Sequence of chain 1.A:
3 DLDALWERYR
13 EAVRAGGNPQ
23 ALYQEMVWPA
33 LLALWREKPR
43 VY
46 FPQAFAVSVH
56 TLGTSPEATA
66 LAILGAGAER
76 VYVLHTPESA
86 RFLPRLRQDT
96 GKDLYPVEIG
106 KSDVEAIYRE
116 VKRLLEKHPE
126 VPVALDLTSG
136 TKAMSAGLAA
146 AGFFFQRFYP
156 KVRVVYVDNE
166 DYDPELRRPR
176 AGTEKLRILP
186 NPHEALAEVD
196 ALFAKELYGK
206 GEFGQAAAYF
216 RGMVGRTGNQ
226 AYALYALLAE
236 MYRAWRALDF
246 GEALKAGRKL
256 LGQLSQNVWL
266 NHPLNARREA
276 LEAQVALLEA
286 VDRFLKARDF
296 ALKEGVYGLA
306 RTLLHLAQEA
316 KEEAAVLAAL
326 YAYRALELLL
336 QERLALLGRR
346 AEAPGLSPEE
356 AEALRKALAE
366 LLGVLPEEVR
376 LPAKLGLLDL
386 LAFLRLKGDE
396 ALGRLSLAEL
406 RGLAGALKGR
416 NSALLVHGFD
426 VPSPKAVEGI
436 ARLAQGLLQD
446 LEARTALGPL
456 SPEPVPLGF

This protein binds this small molecule.
Small molecule (SMILES): Nc1ncnc2c1ncn2[C@@H]1O[C@H](CO)[C@@H](O[P](=O)(O)OC[C@H]2O[C@@H](n3cnc4c(N)ncnc43)[C@@H]3O[P](=O)(O)O[C@@H]32)[C@H]1O

Sequence of chain 1.B:
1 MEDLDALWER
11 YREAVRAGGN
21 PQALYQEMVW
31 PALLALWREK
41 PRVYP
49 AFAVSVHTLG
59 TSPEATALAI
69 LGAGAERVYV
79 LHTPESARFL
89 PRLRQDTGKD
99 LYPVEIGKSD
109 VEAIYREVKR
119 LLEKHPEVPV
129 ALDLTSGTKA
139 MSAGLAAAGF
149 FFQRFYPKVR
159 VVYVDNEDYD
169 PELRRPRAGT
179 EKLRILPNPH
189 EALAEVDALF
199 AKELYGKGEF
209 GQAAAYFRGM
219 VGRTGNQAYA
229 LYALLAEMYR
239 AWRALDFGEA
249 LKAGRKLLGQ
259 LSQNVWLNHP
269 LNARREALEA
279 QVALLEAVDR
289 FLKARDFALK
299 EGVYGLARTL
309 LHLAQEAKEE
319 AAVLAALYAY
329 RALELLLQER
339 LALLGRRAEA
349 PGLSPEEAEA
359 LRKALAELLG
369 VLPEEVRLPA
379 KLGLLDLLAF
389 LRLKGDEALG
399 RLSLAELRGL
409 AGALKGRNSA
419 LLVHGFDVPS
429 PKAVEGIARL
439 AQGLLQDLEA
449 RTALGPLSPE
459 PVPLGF

Binding-site contacts:
Ligand atom N3 contacts residue GLY58 of chain 1.A at 3.4 Å.
Ligand atom OP2 contacts residue THR136 of chain 1.A at 3.3 Å.
Ligand atom O4' contacts residue THR133 of chain 1.B at 3.2 Å.
Ligand atom N6 contacts residue LYS106 of chain 1.A at 3.4 Å.
Ligand atom OP2 contacts residue TYR161 of chain 1.B at 2.6 Å (h-bond).
Ligand atom C8 contacts residue TYR167 of chain 1.B at 3.4 Å (hydrophobic).
Ligand atom N7 contacts residue GLU179 of chain 1.B at 3.4 Å.
Ligand atom PC contacts residue SER60 of chain 1.A at 3.6 Å.
Ligand atom N1 contacts residue ARG173 of chain 1.B at 2.8 Å (salt-bridge).
Ligand atom N6 contacts residue GLU83 of chain 1.A at 2.7 Å (salt-bridge).
Ligand atom O1C contacts residue SER60 of chain 1.A at 2.8 Å (h-bond).
Ligand atom N6 contacts residue GLU179 of chain 1.B at 3.4 Å (salt-bridge).
Ligand atom C5 contacts residue PRO174 of chain 1.B at 3.5 Å (hydrophobic).
Ligand atom O4' contacts residue THR136 of chain 1.A at 3.3 Å.
Ligand atom OP2 contacts residue LYS137 of chain 1.A at 2.8 Å (salt-bridge).
Ligand atom C3' contacts residue ARG172 of chain 1.B at 3.3 Å.
Ligand atom O3' contacts residue ARG172 of chain 1.B at 2.9 Å (salt-bridge).
Ligand atom O4' contacts residue ALA63 of chain 1.B at 3.3 Å.
Ligand atom C4 contacts residue PRO174 of chain 1.B at 3.6 Å (hydrophobic).
Ligand atom N6 contacts residue TYR25 of chain 1.B at 3.0 Å (h-bond).
Ligand atom C2 contacts residue ARG173 of chain 1.B at 3.3 Å.
Ligand atom O1C contacts residue A1 of chain 1.D at 3.4 Å.
Ligand atom C4 contacts residue THR136 of chain 1.A at 3.4 Å.
Ligand atom PC contacts residue THR59 of chain 1.A at 3.6 Å.
Ligand atom O2C contacts residue SER60 of chain 1.A at 3.2 Å (h-bond).
Ligand atom N9 contacts residue ALA63 of chain 1.B at 3.6 Å.
Ligand atom O1C contacts residue GLY135 of chain 1.A at 3.1 Å (h-bond).
Ligand atom O2' contacts residue ASN164 of chain 1.B at 2.9 Å (h-bond).
Ligand atom C4' contacts residue THR133 of chain 1.B at 3.5 Å.
Ligand atom O2C contacts residue THR59 of chain 1.A at 2.9 Å (h-bond).
Ligand atom N9 contacts residue THR136 of chain 1.A at 3.4 Å.
Ligand atom C2 contacts residue THR81 of chain 1.A at 3.3 Å.
Ligand atom C1' contacts residue THR136 of chain 1.A at 3.6 Å.
Ligand atom C2' contacts residue THR59 of chain 1.A at 3.4 Å.
Ligand atom N1 contacts residue THR81 of chain 1.A at 2.8 Å (h-bond).
Ligand atom C4' contacts residue GLY135 of chain 1.A at 3.5 Å.
Ligand atom O2' contacts residue THR59 of chain 1.A at 3.0 Å (h-bond).
Ligand atom O4' contacts residue GLY135 of chain 1.A at 3.6 Å.
Ligand atom O2' contacts residue TYR167 of chain 1.B at 3.6 Å.
Ligand atom C1' contacts residue GLY135 of chain 1.A at 3.6 Å.